Sequence of chain 1.A:
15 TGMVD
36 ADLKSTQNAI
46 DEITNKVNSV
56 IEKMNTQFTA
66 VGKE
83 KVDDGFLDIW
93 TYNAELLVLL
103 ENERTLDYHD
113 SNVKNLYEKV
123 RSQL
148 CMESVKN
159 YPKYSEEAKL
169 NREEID

Sequence of chain 1.B:
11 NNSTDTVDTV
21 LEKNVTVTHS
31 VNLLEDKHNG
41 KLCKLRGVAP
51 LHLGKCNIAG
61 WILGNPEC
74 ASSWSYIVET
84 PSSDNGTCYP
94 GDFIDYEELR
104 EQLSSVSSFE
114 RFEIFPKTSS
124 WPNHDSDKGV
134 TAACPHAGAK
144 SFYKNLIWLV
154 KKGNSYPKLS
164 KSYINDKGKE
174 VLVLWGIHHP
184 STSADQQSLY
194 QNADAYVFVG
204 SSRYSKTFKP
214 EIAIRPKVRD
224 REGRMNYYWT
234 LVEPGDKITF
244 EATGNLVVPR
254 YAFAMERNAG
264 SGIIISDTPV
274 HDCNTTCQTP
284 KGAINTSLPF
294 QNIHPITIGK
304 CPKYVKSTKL

Binding-site contacts:
Ligand atom C5 contacts residue THR15 of chain 1.A at 4.4 Å.
Ligand atom C2 contacts residue ASN11 of chain 1.B at 2.5 Å.
Ligand atom C5 contacts residue ASN11 of chain 1.B at 3.7 Å.
Ligand atom C8 contacts residue HIS29 of chain 1.B at 3.3 Å.
Ligand atom C4 contacts residue ASN11 of chain 1.B at 4.3 Å.
Ligand atom C7 contacts residue ASN11 of chain 1.B at 3.5 Å.
Ligand atom O7 contacts residue ASN11 of chain 1.B at 3.2 Å (h-bond).
Ligand atom C8 contacts residue ASN11 of chain 1.B at 3.5 Å.
Ligand atom C1 contacts residue ASN11 of chain 1.B at 1.4 Å.
Ligand atom C7 contacts residue MET17 of chain 1.A at 4.1 Å (hydrophobic).
Ligand atom O6 contacts residue THR15 of chain 1.A at 3.4 Å.
Ligand atom C1 contacts residue THR28 of chain 1.B at 4.4 Å.
Ligand atom O5 contacts residue ASN11 of chain 1.B at 2.4 Å (h-bond).
Ligand atom O7 contacts residue THR15 of chain 1.A at 4.2 Å.
Ligand atom N2 contacts residue ASN11 of chain 1.B at 2.9 Å (h-bond).
Ligand atom O7 contacts residue MET17 of chain 1.A at 2.9 Å (h-bond).
Ligand atom C6 contacts residue THR15 of chain 1.A at 3.5 Å.
Ligand atom O5 contacts residue THR15 of chain 1.A at 3.9 Å.
Ligand atom C3 contacts residue ASN11 of chain 1.B at 3.7 Å.

This protein binds this small molecule.
Small molecule (SMILES): CC(=O)N[C@@H]1[C@@H](O)[C@H](O)[C@@H](CO)O[C@H]1O